This protein binds this small molecule.
Small molecule (SMILES): Cc1ncc(COP(=O)(O)O)c(CN[C@@H]2CONC2=O)c1O

Binding-site contacts:
Ligand atom O1P contacts residue GLY226 of chain 1.B at 2.9 Å (h-bond).
Ligand atom O1P contacts residue SER209 of chain 1.B at 2.7 Å (h-bond).
Ligand atom O4P contacts residue TYR42 of chain 1.B at 3.8 Å.
Ligand atom OG contacts residue MET318 of chain 1.A at 3.1 Å (h-bond).
Ligand atom N contacts residue LYS38 of chain 1.B at 3.7 Å.
Ligand atom O3P contacts residue TYR361 of chain 1.B at 2.6 Å (h-bond).
Ligand atom C contacts residue LYS38 of chain 1.B at 3.6 Å.
Ligand atom OG contacts residue TYR270 of chain 1.A at 3.8 Å.
Ligand atom C2A contacts residue HIS168 of chain 1.B at 3.8 Å.
Ligand atom O2P contacts residue GLY226 of chain 1.B at 3.5 Å.
Ligand atom O1P contacts residue LEU227 of chain 1.B at 3.6 Å.
Ligand atom P contacts residue LEU227 of chain 1.B at 3.8 Å.
Ligand atom C6 contacts residue ARG224 of chain 1.B at 3.8 Å.
Ligand atom P contacts residue TYR42 of chain 1.B at 3.7 Å.
Ligand atom O2P contacts residue LEU227 of chain 1.B at 2.9 Å (h-bond).
Ligand atom N1 contacts residue ARG224 of chain 1.B at 3.1 Å (salt-bridge).
Ligand atom ND contacts residue MET318 of chain 1.A at 3.4 Å (h-bond).
Ligand atom CB contacts residue TYR270 of chain 1.A at 3.4 Å (hydrophobic).
Ligand atom C contacts residue ASP319 of chain 1.A at 3.4 Å.
Ligand atom ND contacts residue ASP319 of chain 1.A at 3.5 Å (salt-bridge).
Ligand atom O3 contacts residue ARG136 of chain 1.B at 3.5 Å (salt-bridge).
Ligand atom C5A contacts residue TYR42 of chain 1.B at 3.6 Å (hydrophobic).
Ligand atom C2 contacts residue HIS168 of chain 1.B at 3.5 Å.
Ligand atom ND contacts residue ALA317 of chain 1.A at 3.6 Å.
Ligand atom C4A contacts residue TYR42 of chain 1.B at 3.8 Å (hydrophobic).
Ligand atom CA contacts residue LYS38 of chain 1.B at 3.6 Å.
Ligand atom C2A contacts residue TRP166 of chain 1.B at 3.6 Å (hydrophobic).
Ligand atom O2P contacts residue TYR361 of chain 1.B at 3.5 Å.
Ligand atom CA contacts residue TYR270 of chain 1.A at 3.4 Å (hydrophobic).
Ligand atom O contacts residue ASP319 of chain 1.A at 3.0 Å (salt-bridge).
Ligand atom O contacts residue LYS38 of chain 1.B at 3.2 Å.
Ligand atom C3 contacts residue HIS168 of chain 1.B at 3.6 Å.
Ligand atom OG contacts residue ALA317 of chain 1.A at 3.4 Å.
Ligand atom C4A contacts residue LYS38 of chain 1.B at 3.0 Å.
Ligand atom P contacts residue TYR361 of chain 1.B at 3.8 Å.
Ligand atom ND contacts residue ARG136 of chain 1.B at 3.6 Å (salt-bridge).
Ligand atom O3 contacts residue HIS168 of chain 1.B at 3.7 Å.
Ligand atom N1 contacts residue HIS168 of chain 1.B at 3.6 Å.
Ligand atom N contacts residue TYR270 of chain 1.A at 3.3 Å (h-bond).
Ligand atom O2P contacts residue TYR42 of chain 1.B at 2.5 Å (h-bond).

Sequence of chain 1.B:
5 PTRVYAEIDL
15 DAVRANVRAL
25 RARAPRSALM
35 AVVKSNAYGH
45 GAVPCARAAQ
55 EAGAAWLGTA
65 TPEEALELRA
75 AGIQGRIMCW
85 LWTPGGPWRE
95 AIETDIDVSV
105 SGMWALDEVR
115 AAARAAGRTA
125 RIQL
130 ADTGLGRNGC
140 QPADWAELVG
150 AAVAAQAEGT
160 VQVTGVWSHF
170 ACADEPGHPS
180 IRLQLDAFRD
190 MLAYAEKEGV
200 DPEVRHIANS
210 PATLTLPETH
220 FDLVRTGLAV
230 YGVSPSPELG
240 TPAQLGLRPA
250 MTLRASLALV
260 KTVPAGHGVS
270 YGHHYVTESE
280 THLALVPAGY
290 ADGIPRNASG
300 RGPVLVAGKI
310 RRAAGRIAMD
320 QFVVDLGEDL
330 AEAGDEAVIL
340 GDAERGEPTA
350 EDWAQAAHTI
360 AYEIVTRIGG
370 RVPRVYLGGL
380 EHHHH

Sequence of chain 1.A:
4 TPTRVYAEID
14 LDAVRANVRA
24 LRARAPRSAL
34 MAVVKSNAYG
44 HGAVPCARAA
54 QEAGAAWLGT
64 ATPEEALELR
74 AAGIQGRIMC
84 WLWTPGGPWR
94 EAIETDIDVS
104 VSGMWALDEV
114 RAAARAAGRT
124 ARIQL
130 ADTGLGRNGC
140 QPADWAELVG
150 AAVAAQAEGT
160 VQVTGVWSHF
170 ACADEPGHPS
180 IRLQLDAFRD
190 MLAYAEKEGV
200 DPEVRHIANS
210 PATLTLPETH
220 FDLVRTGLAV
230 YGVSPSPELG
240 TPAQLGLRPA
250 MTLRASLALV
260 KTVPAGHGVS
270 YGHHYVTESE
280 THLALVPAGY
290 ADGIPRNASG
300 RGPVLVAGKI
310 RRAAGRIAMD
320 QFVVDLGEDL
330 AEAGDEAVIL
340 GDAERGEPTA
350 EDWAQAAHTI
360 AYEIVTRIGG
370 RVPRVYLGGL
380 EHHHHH